Sequence of chain 1.D:
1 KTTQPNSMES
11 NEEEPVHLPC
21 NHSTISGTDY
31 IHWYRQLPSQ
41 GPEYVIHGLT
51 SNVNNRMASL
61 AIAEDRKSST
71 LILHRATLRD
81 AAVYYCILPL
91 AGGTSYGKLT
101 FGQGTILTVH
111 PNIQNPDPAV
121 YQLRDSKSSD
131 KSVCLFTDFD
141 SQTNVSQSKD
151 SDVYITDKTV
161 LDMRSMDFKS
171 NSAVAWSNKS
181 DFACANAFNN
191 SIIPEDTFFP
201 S

Sequence of chain 1.E:
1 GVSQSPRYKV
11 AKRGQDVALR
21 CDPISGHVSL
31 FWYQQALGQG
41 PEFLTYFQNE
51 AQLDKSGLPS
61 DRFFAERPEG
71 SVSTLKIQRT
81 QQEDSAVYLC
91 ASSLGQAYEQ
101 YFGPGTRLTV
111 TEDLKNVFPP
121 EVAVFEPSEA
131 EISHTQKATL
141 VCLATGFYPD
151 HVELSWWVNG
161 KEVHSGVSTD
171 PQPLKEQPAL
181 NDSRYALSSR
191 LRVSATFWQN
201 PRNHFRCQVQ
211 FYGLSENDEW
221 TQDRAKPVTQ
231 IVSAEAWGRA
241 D

Binding-site contacts:
Ligand atom O contacts residue THR143 of chain 1.A at 2.9 Å (h-bond).
Ligand atom CZ contacts residue ALA97 of chain 1.E at 3.3 Å (hydrophobic).
Ligand atom N contacts residue TYR171 of chain 1.A at 2.5 Å (h-bond).
Ligand atom CD2 contacts residue TYR159 of chain 1.A at 3.4 Å (hydrophobic).
Ligand atom OH contacts residue ASP114 of chain 1.A at 3.3 Å (salt-bridge).
Ligand atom OH contacts residue ASP156 of chain 1.A at 2.9 Å (salt-bridge).
Ligand atom O contacts residue TYR98 of chain 1.E at 2.7 Å (h-bond).
Ligand atom NE2 contacts residue GLN155 of chain 1.A at 3.1 Å (h-bond).
Ligand atom O contacts residue TYR159 of chain 1.A at 2.7 Å (h-bond).
Ligand atom CG contacts residue GLU63 of chain 1.A at 3.3 Å.
Ligand atom N contacts residue SER167 of chain 1.A at 3.1 Å (h-bond).
Ligand atom CE1 contacts residue ALA97 of chain 1.E at 3.0 Å (hydrophobic).
Ligand atom O contacts residue GLN96 of chain 1.E at 3.2 Å (h-bond).
Ligand atom OE1 contacts residue LYS45 of chain 1.A at 2.7 Å (salt-bridge).
Ligand atom CB contacts residue ASN77 of chain 1.A at 3.1 Å.
Ligand atom OH contacts residue ARG97 of chain 1.A at 2.8 Å (salt-bridge).
Ligand atom OE2 contacts residue TYR9 of chain 1.A at 2.3 Å (h-bond).
Ligand atom OXT contacts residue LYS146 of chain 1.A at 2.6 Å (salt-bridge).
Ligand atom CD2 contacts residue SER95 of chain 1.D at 3.1 Å.
Ligand atom CA contacts residue TYR99 of chain 1.A at 3.4 Å (hydrophobic).
Ligand atom C contacts residue LYS146 of chain 1.A at 3.3 Å.
Ligand atom N contacts residue ASN77 of chain 1.A at 2.9 Å (h-bond).
Ligand atom CG contacts residue TYR116 of chain 1.A at 3.3 Å (hydrophobic).
Ligand atom CA contacts residue GLU63 of chain 1.A at 3.2 Å.
Ligand atom O contacts residue TRP147 of chain 1.A at 3.3 Å (h-bond).
Ligand atom CG2 contacts residue ASN77 of chain 1.A at 3.2 Å.
Ligand atom O contacts residue GLN155 of chain 1.A at 2.9 Å (h-bond).
Ligand atom CG contacts residue TYR59 of chain 1.A at 3.3 Å (hydrophobic).
Ligand atom CB contacts residue GLU76 of chain 1.A at 3.1 Å.
Ligand atom N contacts residue GLU63 of chain 1.A at 2.8 Å (salt-bridge).
Ligand atom CE2 contacts residue TYR99 of chain 1.A at 3.4 Å (hydrophobic).
Ligand atom OE1 contacts residue ARG170 of chain 1.A at 3.3 Å (salt-bridge).
Ligand atom OH contacts residue ALA117 of chain 1.A at 3.4 Å (h-bond).
Ligand atom OG1 contacts residue GLU76 of chain 1.A at 2.5 Å (salt-bridge).
Ligand atom O contacts residue TYR84 of chain 1.A at 3.0 Å (h-bond).
Ligand atom CD contacts residue TYR9 of chain 1.A at 3.3 Å (hydrophobic).
Ligand atom OE2 contacts residue TYR99 of chain 1.A at 2.7 Å (h-bond).
Ligand atom O contacts residue TRP147 of chain 1.A at 2.9 Å (h-bond).
Ligand atom CB contacts residue TYR99 of chain 1.A at 3.3 Å (hydrophobic).
Ligand atom CA contacts residue ASN77 of chain 1.A at 3.4 Å.

Sequence of chain 1.A:
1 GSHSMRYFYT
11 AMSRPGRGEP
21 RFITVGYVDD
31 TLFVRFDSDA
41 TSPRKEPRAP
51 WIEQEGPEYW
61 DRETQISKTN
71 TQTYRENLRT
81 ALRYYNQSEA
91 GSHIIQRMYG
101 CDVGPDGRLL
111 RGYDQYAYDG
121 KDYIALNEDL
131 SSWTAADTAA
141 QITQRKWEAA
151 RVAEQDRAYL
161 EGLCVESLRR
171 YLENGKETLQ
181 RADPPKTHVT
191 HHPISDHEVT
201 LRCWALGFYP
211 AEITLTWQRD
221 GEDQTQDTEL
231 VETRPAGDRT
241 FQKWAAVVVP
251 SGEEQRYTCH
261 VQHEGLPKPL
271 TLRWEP

The protein below binds the small molecule below.
Small molecule (SMILES): CC(C)C[C@H](NC(=O)[C@H](Cc1ccc(O)cc1)NC(=O)[C@H](CCC(=O)O)NC(=O)[C@@H](N)CCC(=O)O)C(=O)N[C@@H](CCC(N)=O)C(=O)N[C@@H](C)C(=O)N[C@@H](Cc1ccccc1)C(=O)N[C@H](C(=O)N[C@@H](Cc1ccc(O)cc1)C(=O)O)[C@@H](C)O